Sequence of chain 1.A:
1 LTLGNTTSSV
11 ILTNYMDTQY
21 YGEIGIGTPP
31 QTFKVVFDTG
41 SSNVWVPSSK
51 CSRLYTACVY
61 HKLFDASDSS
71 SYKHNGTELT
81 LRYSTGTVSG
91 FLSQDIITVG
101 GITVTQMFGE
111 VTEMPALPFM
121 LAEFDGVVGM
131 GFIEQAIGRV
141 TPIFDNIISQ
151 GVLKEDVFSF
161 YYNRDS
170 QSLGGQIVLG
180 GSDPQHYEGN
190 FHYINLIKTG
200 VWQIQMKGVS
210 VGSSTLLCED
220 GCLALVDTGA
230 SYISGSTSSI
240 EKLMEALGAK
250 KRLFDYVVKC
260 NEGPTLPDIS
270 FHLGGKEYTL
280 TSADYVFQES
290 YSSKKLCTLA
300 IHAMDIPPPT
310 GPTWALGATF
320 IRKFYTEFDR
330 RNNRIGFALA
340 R

The protein below binds the small molecule below.
Small molecule (SMILES): CC(=O)N[C@@H]1[C@@H](O)[C@H](O)[C@@H](CO)O[C@H]1O

Binding-site contacts:
Ligand atom C2 contacts residue ASN75 of chain 1.A at 2.4 Å.
Ligand atom C6 contacts residue MET107 of chain 1.A at 4.2 Å (hydrophobic).
Ligand atom N2 contacts residue THR77 of chain 1.A at 4.2 Å.
Ligand atom C3 contacts residue ASN75 of chain 1.A at 3.8 Å.
Ligand atom O7 contacts residue ASN75 of chain 1.A at 3.5 Å (h-bond).
Ligand atom C4 contacts residue ASN75 of chain 1.A at 4.2 Å.
Ligand atom C1 contacts residue THR77 of chain 1.A at 4.1 Å.
Ligand atom C1 contacts residue MET107 of chain 1.A at 4.4 Å (hydrophobic).
Ligand atom C8 contacts residue ASN75 of chain 1.A at 3.3 Å.
Ligand atom N2 contacts residue ASN75 of chain 1.A at 3.0 Å (h-bond).
Ligand atom C1 contacts residue ASN75 of chain 1.A at 1.4 Å.
Ligand atom O7 contacts residue HIS74 of chain 1.A at 4.1 Å.
Ligand atom O5 contacts residue MET107 of chain 1.A at 3.5 Å.
Ligand atom C7 contacts residue ASN75 of chain 1.A at 3.4 Å.
Ligand atom C5 contacts residue ASN75 of chain 1.A at 3.6 Å.
Ligand atom O5 contacts residue ASN75 of chain 1.A at 2.3 Å (h-bond).
Ligand atom O6 contacts residue MET107 of chain 1.A at 4.0 Å.